This protein binds this small molecule.
Small molecule (SMILES): CC(=O)N[C@H]1[C@H](O[C@H]2[C@H](O)[C@@H](NC(C)=O)CO[C@@H]2CO)O[C@H](CO)[C@@H](O)[C@@H]1O

Sequence of chain 1.D:
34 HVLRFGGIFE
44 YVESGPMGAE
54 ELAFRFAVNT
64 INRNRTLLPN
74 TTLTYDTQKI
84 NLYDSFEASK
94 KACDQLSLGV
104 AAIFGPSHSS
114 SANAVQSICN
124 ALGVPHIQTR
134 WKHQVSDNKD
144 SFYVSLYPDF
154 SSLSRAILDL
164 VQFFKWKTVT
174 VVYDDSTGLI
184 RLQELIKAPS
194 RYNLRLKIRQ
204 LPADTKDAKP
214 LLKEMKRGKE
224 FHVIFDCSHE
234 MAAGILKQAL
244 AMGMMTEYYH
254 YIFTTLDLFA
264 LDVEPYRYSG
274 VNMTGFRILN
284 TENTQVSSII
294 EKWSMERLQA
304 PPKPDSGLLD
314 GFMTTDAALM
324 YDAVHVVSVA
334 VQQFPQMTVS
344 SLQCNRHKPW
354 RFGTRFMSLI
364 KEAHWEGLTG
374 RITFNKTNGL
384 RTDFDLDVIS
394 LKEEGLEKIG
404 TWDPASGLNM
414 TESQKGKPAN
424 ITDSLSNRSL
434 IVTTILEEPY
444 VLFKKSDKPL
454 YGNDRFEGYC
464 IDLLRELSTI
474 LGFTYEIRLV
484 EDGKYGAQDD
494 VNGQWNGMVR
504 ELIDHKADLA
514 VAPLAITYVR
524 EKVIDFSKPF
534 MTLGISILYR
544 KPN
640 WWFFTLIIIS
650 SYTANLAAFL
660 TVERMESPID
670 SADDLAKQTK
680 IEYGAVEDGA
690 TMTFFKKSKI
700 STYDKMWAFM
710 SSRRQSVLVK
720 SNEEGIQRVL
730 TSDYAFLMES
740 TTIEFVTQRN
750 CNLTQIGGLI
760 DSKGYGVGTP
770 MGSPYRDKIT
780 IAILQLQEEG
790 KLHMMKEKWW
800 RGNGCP

Binding-site contacts:
Ligand atom O7 contacts residue ASN275 of chain 1.D at 3.4 Å.
Ligand atom O3 contacts residue ASN275 of chain 1.D at 3.0 Å (h-bond).
Ligand atom C5 contacts residue ASN275 of chain 1.D at 3.5 Å.
Ligand atom C3 contacts residue ASN275 of chain 1.D at 3.2 Å.
Ligand atom N2 contacts residue ASN275 of chain 1.D at 3.7 Å.
Ligand atom C4 contacts residue ASN275 of chain 1.D at 4.0 Å.
Ligand atom C7 contacts residue ASN275 of chain 1.D at 4.2 Å.
Ligand atom C8 contacts residue GLU250 of chain 1.D at 3.4 Å.
Ligand atom O7 contacts residue TYR252 of chain 1.D at 4.2 Å.
Ligand atom O7 contacts residue HIS253 of chain 1.D at 3.5 Å (h-bond).
Ligand atom O6 contacts residue LYS395 of chain 1.D at 3.3 Å (salt-bridge).
Ligand atom C2 contacts residue ASN275 of chain 1.D at 2.5 Å.
Ligand atom O5 contacts residue ASN275 of chain 1.D at 2.2 Å (h-bond).
Ligand atom C8 contacts residue TYR251 of chain 1.D at 4.2 Å (hydrophobic).
Ligand atom O6 contacts residue ASN275 of chain 1.D at 4.2 Å.
Ligand atom C1 contacts residue ASN275 of chain 1.D at 1.4 Å.
Ligand atom C7 contacts residue HIS253 of chain 1.D at 4.2 Å.
Ligand atom O5 contacts residue LYS395 of chain 1.D at 4.1 Å.
Ligand atom C7 contacts residue GLU250 of chain 1.D at 4.3 Å.